Sequence of chain 1.F:
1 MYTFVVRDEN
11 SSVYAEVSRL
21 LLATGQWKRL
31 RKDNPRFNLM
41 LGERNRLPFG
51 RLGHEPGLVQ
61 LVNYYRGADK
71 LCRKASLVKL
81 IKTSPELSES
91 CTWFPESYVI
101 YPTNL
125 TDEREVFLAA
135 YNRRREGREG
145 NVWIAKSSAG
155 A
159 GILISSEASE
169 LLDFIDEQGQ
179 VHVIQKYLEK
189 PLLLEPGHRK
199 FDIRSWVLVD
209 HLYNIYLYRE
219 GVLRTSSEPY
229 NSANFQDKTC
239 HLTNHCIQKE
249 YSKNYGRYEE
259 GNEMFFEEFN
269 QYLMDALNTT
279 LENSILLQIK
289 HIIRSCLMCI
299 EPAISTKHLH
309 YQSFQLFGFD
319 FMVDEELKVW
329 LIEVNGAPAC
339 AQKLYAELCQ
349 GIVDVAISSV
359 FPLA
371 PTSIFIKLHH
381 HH

The small molecule below binds the protein below.
Small molecule (SMILES): Nc1ncnc2c1ncn2[C@@H]1O[C@H](CO[P](=O)(O)O[P](=O)(O)CP(=O)(O)O)[C@@H](O)[C@H]1O

Binding-site contacts:
Ligand atom N6 contacts residue GLN183 of chain 1.F at 2.9 Å (h-bond).
Ligand atom O3G contacts residue GLU331 of chain 1.F at 2.2 Å (salt-bridge).
Ligand atom N3 contacts residue LYS198 of chain 1.F at 2.8 Å (salt-bridge).
Ligand atom O2' contacts residue LYS198 of chain 1.F at 3.4 Å.
Ligand atom O2B contacts residue ALA155 of chain 1.F at 3.1 Å (h-bond).
Ligand atom O2G contacts residue ASP318 of chain 1.F at 2.5 Å (salt-bridge).
Ligand atom N6 contacts residue ILE148 of chain 1.F at 3.6 Å.
Ligand atom O3' contacts residue THR241 of chain 1.F at 2.0 Å (h-bond).
Ligand atom N7 contacts residue ILE148 of chain 1.F at 3.5 Å.
Ligand atom N6 contacts residue TYR185 of chain 1.F at 3.7 Å.
Ligand atom O1A contacts residue GLU331 of chain 1.F at 3.3 Å.
Ligand atom C8 contacts residue LYS150 of chain 1.F at 3.5 Å.
Ligand atom PB contacts residue MG1 of chain 1.W at 3.5 Å.
Ligand atom N7 contacts residue LYS150 of chain 1.F at 3.1 Å (salt-bridge).
Ligand atom O1B contacts residue MG1 of chain 1.W at 2.2 Å.
Ligand atom C6 contacts residue GLN183 of chain 1.F at 3.7 Å.
Ligand atom O1B contacts residue GLU331 of chain 1.F at 2.6 Å (salt-bridge).
Ligand atom N6 contacts residue LYS184 of chain 1.F at 2.5 Å (salt-bridge).
Ligand atom O1B contacts residue LYS74 of chain 1.F at 3.5 Å (salt-bridge).
Ligand atom C2 contacts residue LEU186 of chain 1.F at 3.5 Å (hydrophobic).
Ligand atom O2' contacts residue HIS239 of chain 1.F at 3.1 Å (h-bond).
Ligand atom N7 contacts residue GLN183 of chain 1.F at 3.3 Å (h-bond).
Ligand atom C3B contacts residue ASN242 of chain 1.F at 3.1 Å.
Ligand atom N1 contacts residue LEU186 of chain 1.F at 2.9 Å (h-bond).
Ligand atom N1 contacts residue TYR185 of chain 1.F at 3.6 Å.
Ligand atom O2A contacts residue LYS74 of chain 1.F at 3.4 Å.
Ligand atom O2G contacts residue ARG222 of chain 1.F at 3.3 Å (salt-bridge).
Ligand atom C2 contacts residue LYS198 of chain 1.F at 3.2 Å.
Ligand atom O3' contacts residue ASP200 of chain 1.F at 3.7 Å.
Ligand atom O2A contacts residue LYS150 of chain 1.F at 3.1 Å.
Ligand atom C3' contacts residue THR241 of chain 1.F at 3.3 Å.
Ligand atom O3G contacts residue ASN333 of chain 1.F at 2.7 Å (h-bond).
Ligand atom PG contacts residue GLU331 of chain 1.F at 3.4 Å.
Ligand atom O2G contacts residue GLU331 of chain 1.F at 3.6 Å.
Ligand atom O2' contacts residue THR241 of chain 1.F at 3.4 Å (h-bond).
Ligand atom C4' contacts residue ASN242 of chain 1.F at 3.6 Å.
Ligand atom C8 contacts residue ILE148 of chain 1.F at 3.4 Å (hydrophobic).
Ligand atom C5' contacts residue ASN242 of chain 1.F at 3.6 Å.
Ligand atom O3G contacts residue MG1 of chain 1.W at 2.8 Å.
Ligand atom C6 contacts residue LYS184 of chain 1.F at 3.6 Å.